Binding-site contacts:
Ligand atom N23 contacts residue LEU243 of chain 1.B at 3.1 Å.
Ligand atom C18 contacts residue GLN276 of chain 1.B at 3.2 Å.
Ligand atom N26 contacts residue TYR247 of chain 1.B at 3.3 Å (h-bond).
Ligand atom C19 contacts residue GLN276 of chain 1.B at 3.1 Å.
Ligand atom O27 contacts residue PHE279 of chain 1.B at 3.8 Å.
Ligand atom C14 contacts residue PHE264 of chain 1.B at 4.0 Å (hydrophobic).
Ligand atom C16 contacts residue TYR247 of chain 1.B at 3.8 Å (hydrophobic).
Ligand atom C4 contacts residue ILE226 of chain 1.B at 4.0 Å (hydrophobic).
Ligand atom C6 contacts residue LEU243 of chain 1.B at 3.1 Å (hydrophobic).
Ligand atom C8 contacts residue GLN276 of chain 1.B at 3.5 Å.
Ligand atom C17 contacts residue TYR247 of chain 1.B at 3.5 Å (hydrophobic).
Ligand atom C9 contacts residue LEU243 of chain 1.B at 3.4 Å (hydrophobic).
Ligand atom C5 contacts residue LEU243 of chain 1.B at 3.6 Å (hydrophobic).
Ligand atom C13 contacts residue TYR247 of chain 1.B at 3.7 Å (hydrophobic).
Ligand atom C14 contacts residue TYR247 of chain 1.B at 3.7 Å (hydrophobic).
Ligand atom C6 contacts residue PHE279 of chain 1.B at 3.7 Å (hydrophobic).
Ligand atom C11 contacts residue HIS75 of chain 1.B at 4.0 Å.
Ligand atom O27 contacts residue GLN276 of chain 1.B at 3.0 Å (h-bond).
Ligand atom C4 contacts residue PHE279 of chain 1.B at 4.0 Å (hydrophobic).
Ligand atom C15 contacts residue TYR247 of chain 1.B at 3.9 Å (hydrophobic).
Ligand atom N21 contacts residue ALA275 of chain 1.B at 3.9 Å.
Ligand atom C15 contacts residue PHE279 of chain 1.B at 3.4 Å (hydrophobic).
Ligand atom C12 contacts residue MET188 of chain 1.B at 4.0 Å (hydrophobic).
Ligand atom C8 contacts residue PHE279 of chain 1.B at 3.5 Å (hydrophobic).
Ligand atom C9 contacts residue GLN276 of chain 1.B at 3.4 Å.
Ligand atom N25 contacts residue GLN276 of chain 1.B at 2.8 Å (h-bond).
Ligand atom C13 contacts residue LEU243 of chain 1.B at 3.9 Å (hydrophobic).
Ligand atom C7 contacts residue PHE264 of chain 1.B at 3.9 Å (hydrophobic).
Ligand atom C18 contacts residue ALA275 of chain 1.B at 3.9 Å (hydrophobic).
Ligand atom C10 contacts residue MET188 of chain 1.B at 3.7 Å (hydrophobic).
Ligand atom C5 contacts residue PHE279 of chain 1.B at 3.5 Å (hydrophobic).
Ligand atom C16 contacts residue PHE264 of chain 1.B at 3.8 Å (hydrophobic).
Ligand atom C17 contacts residue LEU243 of chain 1.B at 3.9 Å (hydrophobic).
Ligand atom N23 contacts residue TYR247 of chain 1.B at 3.6 Å (h-bond).
Ligand atom N25 contacts residue LEU243 of chain 1.B at 3.9 Å.
Ligand atom C18 contacts residue LEU243 of chain 1.B at 3.9 Å (hydrophobic).
Ligand atom C18 contacts residue TYR247 of chain 1.B at 3.9 Å (hydrophobic).
Ligand atom N24 contacts residue LEU243 of chain 1.B at 3.5 Å.
Ligand atom N22 contacts residue ILE226 of chain 1.B at 3.9 Å.
Ligand atom N25 contacts residue PHE279 of chain 1.B at 3.6 Å.

A small-molecule ligand and the protein it binds are described below.
Small molecule (SMILES): C[C@H](c1nc2c(cnn2C2CCCC2)c(=O)[nH]1)N1CC(c2ncccn2)C1

Sequence of chain 1.B:
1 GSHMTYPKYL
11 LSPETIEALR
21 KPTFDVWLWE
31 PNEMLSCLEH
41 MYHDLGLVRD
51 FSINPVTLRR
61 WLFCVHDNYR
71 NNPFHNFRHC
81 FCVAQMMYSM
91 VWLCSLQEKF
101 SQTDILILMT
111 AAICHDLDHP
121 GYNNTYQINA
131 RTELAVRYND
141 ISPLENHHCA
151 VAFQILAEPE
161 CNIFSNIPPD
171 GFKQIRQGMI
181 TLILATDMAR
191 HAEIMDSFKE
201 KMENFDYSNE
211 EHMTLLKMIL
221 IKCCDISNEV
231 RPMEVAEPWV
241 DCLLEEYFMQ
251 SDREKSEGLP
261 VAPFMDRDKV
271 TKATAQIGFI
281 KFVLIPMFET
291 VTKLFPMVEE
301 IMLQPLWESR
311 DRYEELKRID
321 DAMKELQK